Binding-site contacts:
Ligand atom N2 contacts residue ALA111 of chain 1.G at 4.4 Å.
Ligand atom C8 contacts residue ILE130 of chain 1.G at 3.3 Å (hydrophobic).
Ligand atom O5 contacts residue ASN134 of chain 1.G at 2.2 Å (h-bond).
Ligand atom C1 contacts residue ASN134 of chain 1.G at 1.4 Å.
Ligand atom C7 contacts residue ILE130 of chain 1.G at 4.1 Å (hydrophobic).
Ligand atom C1 contacts residue LEU110 of chain 1.G at 3.6 Å (hydrophobic).
Ligand atom C5 contacts residue ASN134 of chain 1.G at 3.6 Å.
Ligand atom C3 contacts residue ASN134 of chain 1.G at 3.9 Å.
Ligand atom C2 contacts residue LEU110 of chain 1.G at 3.1 Å (hydrophobic).
Ligand atom O3 contacts residue LEU110 of chain 1.G at 3.5 Å (h-bond).
Ligand atom C8 contacts residue LEU110 of chain 1.G at 3.8 Å (hydrophobic).
Ligand atom C8 contacts residue ASN127 of chain 1.G at 4.3 Å.
Ligand atom C7 contacts residue ASN134 of chain 1.G at 3.8 Å.
Ligand atom C4 contacts residue ASN134 of chain 1.G at 4.3 Å.
Ligand atom C8 contacts residue THR106 of chain 1.G at 4.2 Å.
Ligand atom C2 contacts residue ASN134 of chain 1.G at 2.7 Å.
Ligand atom N2 contacts residue ASN134 of chain 1.G at 3.2 Å (h-bond).
Ligand atom C1 contacts residue ALA112 of chain 1.G at 4.0 Å (hydrophobic).
Ligand atom O5 contacts residue ALA112 of chain 1.G at 4.5 Å.
Ligand atom O7 contacts residue ASN134 of chain 1.G at 3.9 Å.
Ligand atom C3 contacts residue LEU110 of chain 1.G at 3.0 Å (hydrophobic).
Ligand atom N2 contacts residue LEU110 of chain 1.G at 2.6 Å (h-bond).
Ligand atom C4 contacts residue LEU110 of chain 1.G at 4.3 Å (hydrophobic).
Ligand atom C7 contacts residue LEU110 of chain 1.G at 3.7 Å (hydrophobic).
Ligand atom O7 contacts residue GLN131 of chain 1.G at 4.1 Å.

Sequence of chain 1.G:
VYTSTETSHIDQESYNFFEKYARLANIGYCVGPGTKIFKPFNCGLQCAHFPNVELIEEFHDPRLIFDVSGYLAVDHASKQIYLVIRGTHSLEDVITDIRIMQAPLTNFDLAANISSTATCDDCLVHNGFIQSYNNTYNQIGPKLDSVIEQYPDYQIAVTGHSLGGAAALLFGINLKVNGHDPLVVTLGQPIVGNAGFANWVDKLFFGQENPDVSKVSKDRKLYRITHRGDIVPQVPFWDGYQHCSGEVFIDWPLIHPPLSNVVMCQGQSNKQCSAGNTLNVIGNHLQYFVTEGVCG

The protein below binds the small molecule below.
Small molecule (SMILES): CC(=O)N[C@@H]1[C@@H](O)[C@H](O)[C@@H](CO)O[C@H]1O